Binding-site contacts:
Ligand atom C4 contacts residue TYR186 of chain 1.J at 3.5 Å (hydrophobic).
Ligand atom SD contacts residue TRP145 of chain 1.J at 4.4 Å.
Ligand atom N1 contacts residue TYR186 of chain 1.J at 3.9 Å.
Ligand atom C1 contacts residue CYS53 of chain 1.F at 3.8 Å (hydrophobic).
Ligand atom C3 contacts residue TYR186 of chain 1.J at 4.2 Å (hydrophobic).
Ligand atom SD contacts residue CYS53 of chain 1.F at 2.1 Å (h-bond).
Ligand atom C5 contacts residue TYR186 of chain 1.J at 3.0 Å (hydrophobic).

Sequence of chain 1.J:
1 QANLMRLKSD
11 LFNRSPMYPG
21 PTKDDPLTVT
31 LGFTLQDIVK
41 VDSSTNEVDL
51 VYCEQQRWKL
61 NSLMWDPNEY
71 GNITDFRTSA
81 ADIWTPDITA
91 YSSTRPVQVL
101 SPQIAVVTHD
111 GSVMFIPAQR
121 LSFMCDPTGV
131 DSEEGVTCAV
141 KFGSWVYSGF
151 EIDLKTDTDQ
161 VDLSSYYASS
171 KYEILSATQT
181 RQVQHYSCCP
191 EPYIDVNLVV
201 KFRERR

Sequence of chain 1.F:
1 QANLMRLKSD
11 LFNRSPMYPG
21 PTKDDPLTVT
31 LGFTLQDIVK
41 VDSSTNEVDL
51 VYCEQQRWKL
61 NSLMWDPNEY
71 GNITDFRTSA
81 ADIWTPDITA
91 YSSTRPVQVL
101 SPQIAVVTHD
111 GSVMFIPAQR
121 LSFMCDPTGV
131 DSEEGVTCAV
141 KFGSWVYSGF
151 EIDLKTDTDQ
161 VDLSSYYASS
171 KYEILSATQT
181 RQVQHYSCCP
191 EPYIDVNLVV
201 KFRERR

A protein and the small-molecule ligand that binds it are described below.
Small molecule (SMILES): C[N+](C)(C)CCS